Binding-site contacts:
Ligand atom O2P contacts residue ARG65 of chain 1.DC at 2.9 Å (salt-bridge).
Ligand atom O3P contacts residue HIS83 of chain 1.DC at 3.2 Å (h-bond).
Ligand atom N7 contacts residue LYS49 of chain 1.DC at 3.2 Å (salt-bridge).
Ligand atom N6 contacts residue ASN51 of chain 1.DC at 3.4 Å (h-bond).
Ligand atom P1 contacts residue HIS83 of chain 1.DC at 4.3 Å.
Ligand atom C5' contacts residue HIS83 of chain 1.DC at 4.2 Å.
Ligand atom C2' contacts residue TYR84 of chain 1.DC at 3.7 Å (hydrophobic).
Ligand atom O5P contacts residue HIS83 of chain 1.DC at 4.4 Å.
Ligand atom N7 contacts residue LEU48 of chain 1.DC at 3.6 Å.
Ligand atom C2' contacts residue GLU46 of chain 1.DC at 3.8 Å.
Ligand atom C2 contacts residue TYR84 of chain 1.DC at 3.5 Å (hydrophobic).
Ligand atom N1 contacts residue LEU52 of chain 1.DC at 4.2 Å.
Ligand atom C8 contacts residue LEU48 of chain 1.DC at 3.7 Å (hydrophobic).
Ligand atom O3' contacts residue GLU46 of chain 1.DC at 4.3 Å.
Ligand atom C5 contacts residue LYS49 of chain 1.DC at 4.2 Å.
Ligand atom O2' contacts residue TYR84 of chain 1.DC at 4.1 Å.
Ligand atom C6 contacts residue LEU52 of chain 1.DC at 4.0 Å (hydrophobic).
Ligand atom O1P contacts residue ARG59 of chain 1.DC at 2.8 Å (salt-bridge).
Ligand atom O2P contacts residue HIS83 of chain 1.DC at 4.3 Å.
Ligand atom C3' contacts residue TYR84 of chain 1.DC at 4.2 Å (hydrophobic).
Ligand atom C6 contacts residue LYS49 of chain 1.DC at 4.0 Å.
Ligand atom O1P contacts residue ARG65 of chain 1.DC at 4.1 Å.
Ligand atom O2' contacts residue GLU46 of chain 1.DC at 2.4 Å (salt-bridge).
Ligand atom O3P contacts residue ARG65 of chain 1.DC at 3.8 Å.
Ligand atom P1 contacts residue ARG65 of chain 1.DC at 3.9 Å.
Ligand atom N9 contacts residue LEU48 of chain 1.DC at 4.1 Å.
Ligand atom C4 contacts residue LEU48 of chain 1.DC at 4.3 Å (hydrophobic).
Ligand atom P1 contacts residue ARG59 of chain 1.DC at 4.3 Å.
Ligand atom C5 contacts residue LEU48 of chain 1.DC at 4.0 Å (hydrophobic).
Ligand atom C8 contacts residue LYS49 of chain 1.DC at 3.9 Å.
Ligand atom N1 contacts residue TYR84 of chain 1.DC at 4.1 Å.
Ligand atom N6 contacts residue LYS49 of chain 1.DC at 2.9 Å (salt-bridge).
Ligand atom O2P contacts residue TYR84 of chain 1.DC at 3.2 Å (h-bond).
Ligand atom O6P contacts residue HIS83 of chain 1.DC at 4.3 Å.
Ligand atom N3 contacts residue TYR84 of chain 1.DC at 3.6 Å.
Ligand atom N6 contacts residue LEU52 of chain 1.DC at 3.4 Å.
Ligand atom C4 contacts residue TYR84 of chain 1.DC at 4.3 Å (hydrophobic).
Ligand atom C1' contacts residue GLU46 of chain 1.DC at 4.4 Å.

Sequence of chain 1.DC:
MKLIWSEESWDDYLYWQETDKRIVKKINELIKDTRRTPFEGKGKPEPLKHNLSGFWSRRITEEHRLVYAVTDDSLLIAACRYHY

The protein below binds the small molecule below.
Small molecule (SMILES): Nc1ncnc2c1ncn2[C@@H]1O[C@H](COP(=O)(O)O)[C@@H](OP(=O)(O)O)[C@H]1O